A small-molecule ligand and the protein it binds are described below.
Small molecule (SMILES): O=c1cccn[nH]1

Binding-site contacts:
Ligand atom N contacts residue PHE46 of chain 2.A at 3.4 Å.
Ligand atom C3 contacts residue LEU45 of chain 2.A at 4.0 Å (hydrophobic).
Ligand atom C3 contacts residue TRP61 of chain 2.A at 4.4 Å (hydrophobic).
Ligand atom C2 contacts residue PHE46 of chain 2.A at 4.0 Å (hydrophobic).
Ligand atom O contacts residue TRP89 of chain 2.A at 3.6 Å.
Ligand atom C2 contacts residue TRP61 of chain 2.A at 3.4 Å (hydrophobic).
Ligand atom C contacts residue TRP89 of chain 2.A at 4.5 Å (hydrophobic).
Ligand atom C contacts residue TRP61 of chain 2.A at 4.5 Å (hydrophobic).
Ligand atom C1 contacts residue PHE46 of chain 2.A at 4.1 Å (hydrophobic).
Ligand atom O contacts residue PHE46 of chain 2.A at 3.9 Å.
Ligand atom O contacts residue GLU47 of chain 2.A at 4.2 Å.
Ligand atom O contacts residue ASP94 of chain 2.A at 3.8 Å.
Ligand atom C1 contacts residue TRP61 of chain 2.A at 3.3 Å (hydrophobic).
Ligand atom C contacts residue PHE46 of chain 2.A at 3.5 Å (hydrophobic).
Ligand atom C3 contacts residue GLU47 of chain 2.A at 3.9 Å.
Ligand atom N1 contacts residue PHE46 of chain 2.A at 3.5 Å.
Ligand atom C contacts residue GLU47 of chain 2.A at 3.9 Å.
Ligand atom N1 contacts residue GLU47 of chain 2.A at 2.7 Å (salt-bridge).
Ligand atom C3 contacts residue PHE46 of chain 2.A at 3.6 Å (hydrophobic).
Ligand atom N contacts residue GLU47 of chain 2.A at 2.9 Å (salt-bridge).

Sequence of chain 2.A:
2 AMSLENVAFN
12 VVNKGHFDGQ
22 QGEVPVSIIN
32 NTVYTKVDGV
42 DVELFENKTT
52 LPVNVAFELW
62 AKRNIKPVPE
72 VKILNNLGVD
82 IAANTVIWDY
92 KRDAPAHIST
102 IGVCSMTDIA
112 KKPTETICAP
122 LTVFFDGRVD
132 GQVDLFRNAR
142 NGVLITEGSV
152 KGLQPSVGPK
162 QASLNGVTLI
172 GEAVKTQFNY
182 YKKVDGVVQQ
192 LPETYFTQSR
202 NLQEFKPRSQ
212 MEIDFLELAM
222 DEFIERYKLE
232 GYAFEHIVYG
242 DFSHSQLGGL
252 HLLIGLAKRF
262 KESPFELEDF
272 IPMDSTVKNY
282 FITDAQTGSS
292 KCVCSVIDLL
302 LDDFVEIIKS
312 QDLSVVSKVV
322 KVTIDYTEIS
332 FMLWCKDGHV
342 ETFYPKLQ